Sequence of chain 1.L:
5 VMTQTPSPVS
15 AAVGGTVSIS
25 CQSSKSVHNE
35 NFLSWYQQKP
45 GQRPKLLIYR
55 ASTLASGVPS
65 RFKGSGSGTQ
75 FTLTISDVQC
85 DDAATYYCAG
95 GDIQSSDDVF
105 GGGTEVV

Sequence of chain 1.I:
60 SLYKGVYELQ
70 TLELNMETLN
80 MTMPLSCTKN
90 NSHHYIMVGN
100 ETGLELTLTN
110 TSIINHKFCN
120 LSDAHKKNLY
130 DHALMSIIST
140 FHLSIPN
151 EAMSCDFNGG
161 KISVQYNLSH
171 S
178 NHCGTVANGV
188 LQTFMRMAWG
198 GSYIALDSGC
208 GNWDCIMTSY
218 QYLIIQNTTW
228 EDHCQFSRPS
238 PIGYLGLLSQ

The protein below binds the small molecule below.
Small molecule (SMILES): CC(=O)N[C@H]1[C@H](O[C@H]2[C@H](O)[C@@H](NC(C)=O)CO[C@@H]2CO)O[C@H](CO)[C@@H](O[C@@H]2O[C@H](CO[C@H]3O[C@H](CO)[C@@H](O)[C@H](O)[C@@H]3O)[C@@H](O)[C@H](O[C@H]3O[C@H](CO)[C@@H](O)[C@H](O)[C@@H]3O)[C@@H]2O)[C@@H]1O

Binding-site contacts:
Ligand atom C2 contacts residue ASN109 of chain 1.I at 2.6 Å.
Ligand atom O7 contacts residue NAG2 of chain 1.IA at 4.4 Å.
Ligand atom O4 contacts residue SER60 of chain 1.L at 3.3 Å (h-bond).
Ligand atom C7 contacts residue SER216 of chain 1.I at 3.1 Å.
Ligand atom C1 contacts residue ASN109 of chain 1.I at 1.5 Å.
Ligand atom C4 contacts residue ASN178 of chain 1.I at 3.8 Å.
Ligand atom O4 contacts residue ASN178 of chain 1.I at 3.3 Å (h-bond).
Ligand atom N2 contacts residue SER216 of chain 1.I at 3.8 Å.
Ligand atom C2 contacts residue SER216 of chain 1.I at 4.3 Å.
Ligand atom C3 contacts residue ASN109 of chain 1.I at 3.9 Å.
Ligand atom C7 contacts residue ASN35 of chain 1.L at 4.1 Å.
Ligand atom C7 contacts residue ASN109 of chain 1.I at 4.0 Å.
Ligand atom C4 contacts residue ASN109 of chain 1.I at 4.4 Å.
Ligand atom C8 contacts residue NAG2 of chain 1.IA at 3.7 Å.
Ligand atom O3 contacts residue ASN178 of chain 1.I at 3.9 Å.
Ligand atom O7 contacts residue SER216 of chain 1.I at 2.6 Å (h-bond).
Ligand atom O7 contacts residue TYR217 of chain 1.I at 4.5 Å.
Ligand atom C8 contacts residue SER216 of chain 1.I at 3.6 Å.
Ligand atom O6 contacts residue NAG2 of chain 1.IA at 4.3 Å.
Ligand atom C8 contacts residue TYR217 of chain 1.I at 3.6 Å (hydrophobic).
Ligand atom O6 contacts residue GLN218 of chain 1.I at 4.0 Å.
Ligand atom O3 contacts residue SER60 of chain 1.L at 4.4 Å.
Ligand atom C3 contacts residue SER216 of chain 1.I at 4.3 Å.
Ligand atom C1 contacts residue SER216 of chain 1.I at 4.3 Å.
Ligand atom N2 contacts residue ASN35 of chain 1.L at 4.4 Å.
Ligand atom O5 contacts residue ASN109 of chain 1.I at 2.4 Å (h-bond).
Ligand atom N2 contacts residue ASN109 of chain 1.I at 2.9 Å (h-bond).
Ligand atom C8 contacts residue ASN35 of chain 1.L at 3.8 Å.
Ligand atom C5 contacts residue ASN109 of chain 1.I at 3.8 Å.